Binding-site contacts:
Ligand atom C4 contacts residue LEU303 of chain 1.F at 4.4 Å (hydrophobic).
Ligand atom C7 contacts residue ARG127 of chain 1.F at 4.1 Å.
Ligand atom N2 contacts residue HEM1 of chain 1.MA at 3.0 Å.
Ligand atom C1 contacts residue GLU102 of chain 1.E at 4.0 Å.
Ligand atom O2 contacts residue PHE254 of chain 1.F at 4.3 Å.
Ligand atom C2 contacts residue GLU4 of chain 1.F at 4.0 Å.
Ligand atom O2 contacts residue GLU130 of chain 1.F at 3.2 Å.
Ligand atom C9 contacts residue HEM1 of chain 1.MA at 2.9 Å.
Ligand atom C8 contacts residue ARG127 of chain 1.F at 4.1 Å.
Ligand atom C8 contacts residue GLU130 of chain 1.F at 4.3 Å.
Ligand atom C10 contacts residue PHE99 of chain 1.E at 4.1 Å (hydrophobic).
Ligand atom S contacts residue PHE295 of chain 1.F at 3.7 Å.
Ligand atom N1 contacts residue HEM1 of chain 1.MA at 4.2 Å.
Ligand atom C8 contacts residue HEM1 of chain 1.MA at 4.3 Å.
Ligand atom C1 contacts residue PHE35 of chain 1.F at 4.2 Å (hydrophobic).
Ligand atom C8 contacts residue PHE295 of chain 1.F at 4.3 Å (hydrophobic).
Ligand atom C9 contacts residue PHE295 of chain 1.F at 3.8 Å (hydrophobic).
Ligand atom C1 contacts residue GLU4 of chain 1.F at 3.8 Å.
Ligand atom N3 contacts residue PHE99 of chain 1.E at 4.3 Å.
Ligand atom C2 contacts residue PHE35 of chain 1.F at 4.0 Å (hydrophobic).
Ligand atom O1 contacts residue GLU102 of chain 1.E at 3.9 Å.
Ligand atom C2 contacts residue GLU102 of chain 1.E at 3.3 Å.
Ligand atom C3 contacts residue GLU102 of chain 1.E at 4.0 Å.
Ligand atom O2 contacts residue ARG127 of chain 1.F at 3.5 Å.
Ligand atom N2 contacts residue PHE295 of chain 1.F at 3.6 Å.
Ligand atom S contacts residue HEM1 of chain 1.MA at 1.8 Å.
Ligand atom O2 contacts residue PHE295 of chain 1.F at 4.4 Å.
Ligand atom C5 contacts residue GLU102 of chain 1.E at 3.9 Å.
Ligand atom C4 contacts residue PHE295 of chain 1.F at 3.9 Å (hydrophobic).
Ligand atom N3 contacts residue ARG127 of chain 1.F at 3.7 Å.

Sequence of chain 1.E:
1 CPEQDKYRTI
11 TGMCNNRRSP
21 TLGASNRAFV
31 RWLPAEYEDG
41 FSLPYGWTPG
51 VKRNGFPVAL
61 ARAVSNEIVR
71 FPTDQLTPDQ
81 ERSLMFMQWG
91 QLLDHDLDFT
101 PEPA

Sequence of chain 1.F:
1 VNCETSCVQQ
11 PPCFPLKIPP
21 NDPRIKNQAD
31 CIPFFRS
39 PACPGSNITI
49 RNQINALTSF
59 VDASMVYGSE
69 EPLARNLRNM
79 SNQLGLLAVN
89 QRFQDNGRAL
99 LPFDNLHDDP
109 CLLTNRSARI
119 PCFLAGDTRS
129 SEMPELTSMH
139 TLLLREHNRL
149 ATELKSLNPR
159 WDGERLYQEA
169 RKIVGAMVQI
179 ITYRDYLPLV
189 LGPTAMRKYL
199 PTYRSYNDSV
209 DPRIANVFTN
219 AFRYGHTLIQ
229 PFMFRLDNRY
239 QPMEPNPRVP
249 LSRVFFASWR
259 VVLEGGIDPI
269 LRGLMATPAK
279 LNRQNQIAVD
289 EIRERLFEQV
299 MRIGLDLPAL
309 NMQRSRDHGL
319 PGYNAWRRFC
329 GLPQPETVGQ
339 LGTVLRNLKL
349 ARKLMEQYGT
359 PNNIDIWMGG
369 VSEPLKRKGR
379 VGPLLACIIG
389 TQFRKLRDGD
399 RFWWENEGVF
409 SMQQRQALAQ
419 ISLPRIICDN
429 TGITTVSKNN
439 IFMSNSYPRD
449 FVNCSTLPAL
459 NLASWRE

This protein binds this small molecule.
Small molecule (SMILES): CCO[C@H](C)Cn1c(=S)[nH]c(=O)c2nc[nH]c21